Binding-site contacts:
Ligand atom O33 contacts residue LEU48 of chain 1.B at 3.7 Å.
Ligand atom C1 contacts residue GLN52 of chain 1.B at 3.1 Å.
Ligand atom O24 contacts residue CYS218 of chain 1.B at 3.4 Å.
Ligand atom C34 contacts residue ILE240 of chain 1.B at 3.8 Å (hydrophobic).
Ligand atom C7 contacts residue MET128 of chain 1.B at 3.6 Å (hydrophobic).
Ligand atom C34 contacts residue TRP82 of chain 1.B at 3.3 Å (hydrophobic).
Ligand atom N37 contacts residue TRP82 of chain 1.B at 3.6 Å.
Ligand atom C16 contacts residue MET83 of chain 1.B at 3.7 Å (hydrophobic).
Ligand atom C35 contacts residue ILE240 of chain 1.B at 3.7 Å (hydrophobic).
Ligand atom C29 contacts residue ASN46 of chain 1.B at 3.8 Å.
Ligand atom C3 contacts residue GLN52 of chain 1.B at 3.2 Å.
Ligand atom C6 contacts residue MET86 of chain 1.B at 3.8 Å (hydrophobic).
Ligand atom C4 contacts residue MET86 of chain 1.B at 3.6 Å (hydrophobic).
Ligand atom C31 contacts residue ASN46 of chain 1.B at 3.4 Å.
Ligand atom C38 contacts residue TRP82 of chain 1.B at 3.6 Å (hydrophobic).
Ligand atom C40 contacts residue LEU124 of chain 1.B at 3.5 Å (hydrophobic).
Ligand atom C36 contacts residue TRP82 of chain 1.B at 3.4 Å (hydrophobic).
Ligand atom C20 contacts residue MET86 of chain 1.B at 3.7 Å (hydrophobic).
Ligand atom O24 contacts residue TYR217 of chain 1.B at 3.3 Å.
Ligand atom O33 contacts residue PHE105 of chain 1.B at 3.6 Å.
Ligand atom C32 contacts residue TRP82 of chain 1.B at 3.6 Å (hydrophobic).
Ligand atom C23 contacts residue ASN46 of chain 1.B at 3.4 Å.
Ligand atom C27 contacts residue MET83 of chain 1.B at 3.6 Å (hydrophobic).
Ligand atom C5 contacts residue LEU45 of chain 1.B at 3.7 Å (hydrophobic).
Ligand atom C29 contacts residue MET236 of chain 1.B at 3.6 Å (hydrophobic).
Ligand atom C5 contacts residue GLY49 of chain 1.B at 3.7 Å.
Ligand atom C3 contacts residue LEU48 of chain 1.B at 3.5 Å (hydrophobic).
Ligand atom C35 contacts residue VAL239 of chain 1.B at 3.8 Å (hydrophobic).
Ligand atom C31 contacts residue PHE232 of chain 1.B at 3.4 Å (hydrophobic).
Ligand atom C26 contacts residue MET83 of chain 1.B at 3.6 Å (hydrophobic).
Ligand atom C4 contacts residue PHE105 of chain 1.B at 3.8 Å (hydrophobic).
Ligand atom C1 contacts residue PHE105 of chain 1.B at 3.8 Å (hydrophobic).
Ligand atom C38 contacts residue MET83 of chain 1.B at 3.6 Å (hydrophobic).
Ligand atom C36 contacts residue VAL239 of chain 1.B at 3.7 Å (hydrophobic).
Ligand atom C35 contacts residue TRP82 of chain 1.B at 3.2 Å (hydrophobic).
Ligand atom C30 contacts residue THR221 of chain 1.B at 3.5 Å.
Ligand atom C28 contacts residue MET236 of chain 1.B at 3.6 Å (hydrophobic).
Ligand atom O33 contacts residue ARG93 of chain 1.B at 2.8 Å (salt-bridge).
Ligand atom C10 contacts residue ASN46 of chain 1.B at 3.6 Å.
Ligand atom O33 contacts residue GLN52 of chain 1.B at 3.0 Å (h-bond).

The small molecule below binds the protein below.
Small molecule (SMILES): C=C[C@@H]1C[C@H]2[C@@H]3CCC4=CC(=O)CCC4=C3[C@@H](c3ccc(-c4cccnc4)cc3)C[C@]2(C)[C@H]1C(=O)C1CC1

Sequence of chain 1.B:
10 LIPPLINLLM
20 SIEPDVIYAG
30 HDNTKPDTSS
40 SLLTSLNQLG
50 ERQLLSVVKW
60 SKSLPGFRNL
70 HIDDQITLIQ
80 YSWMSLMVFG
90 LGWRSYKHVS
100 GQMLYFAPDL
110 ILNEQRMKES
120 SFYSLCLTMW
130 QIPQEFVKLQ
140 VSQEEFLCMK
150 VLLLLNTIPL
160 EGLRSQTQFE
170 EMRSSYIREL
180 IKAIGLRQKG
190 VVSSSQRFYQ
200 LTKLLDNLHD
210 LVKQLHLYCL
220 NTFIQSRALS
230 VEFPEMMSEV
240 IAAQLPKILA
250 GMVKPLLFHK